Sequence of chain 1.A:
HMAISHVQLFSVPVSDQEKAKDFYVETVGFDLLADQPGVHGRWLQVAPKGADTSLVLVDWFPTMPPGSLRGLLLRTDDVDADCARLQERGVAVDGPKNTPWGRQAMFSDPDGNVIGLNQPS

Binding-site contacts:
Ligand atom CAX contacts residue MET125 of chain 1.A at 3.6 Å (hydrophobic).
Ligand atom CBF contacts residue TRP62 of chain 1.B at 3.4 Å (hydrophobic).
Ligand atom CBG contacts residue TRP120 of chain 1.A at 3.3 Å (hydrophobic).
Ligand atom OAG contacts residue TRP120 of chain 1.A at 3.7 Å.
Ligand atom CBH contacts residue TRP62 of chain 1.B at 3.4 Å (hydrophobic).
Ligand atom OAG contacts residue TRP62 of chain 1.B at 3.5 Å.
Ligand atom CAY contacts residue TRP120 of chain 1.A at 3.5 Å (hydrophobic).
Ligand atom OAH contacts residue GLN27 of chain 1.B at 3.5 Å (h-bond).
Ligand atom CBC contacts residue TRP120 of chain 1.A at 3.6 Å (hydrophobic).
Ligand atom CBI contacts residue TRP62 of chain 1.B at 3.6 Å (hydrophobic).
Ligand atom OAH contacts residue TRP120 of chain 1.A at 3.5 Å.
Ligand atom CAS contacts residue TRP120 of chain 1.A at 3.2 Å (hydrophobic).
Ligand atom CAT contacts residue VAL58 of chain 1.B at 3.6 Å (hydrophobic).
Ligand atom CBG contacts residue TRP62 of chain 1.B at 3.5 Å (hydrophobic).
Ligand atom CBH contacts residue TRP120 of chain 1.A at 3.5 Å (hydrophobic).
Ligand atom OAK contacts residue GLN123 of chain 1.A at 3.4 Å (h-bond).
Ligand atom CBA contacts residue TRP120 of chain 1.A at 3.3 Å (hydrophobic).
Ligand atom CAS contacts residue TRP62 of chain 1.B at 3.3 Å (hydrophobic).
Ligand atom CAQ contacts residue SER30 of chain 1.B at 3.5 Å.
Ligand atom OAE contacts residue LEU92 of chain 1.A at 3.5 Å.
Ligand atom CAQ contacts residue LEU28 of chain 1.B at 3.6 Å (hydrophobic).
Ligand atom CAR contacts residue TRP120 of chain 1.A at 3.4 Å (hydrophobic).
Ligand atom CBL contacts residue GLN123 of chain 1.A at 3.5 Å.
Ligand atom OAG contacts residue GLY57 of chain 1.B at 3.1 Å.
Ligand atom CBD contacts residue TRP120 of chain 1.A at 3.3 Å (hydrophobic).
Ligand atom CBI contacts residue TRP120 of chain 1.A at 3.5 Å (hydrophobic).
Ligand atom OAE contacts residue GLN123 of chain 1.A at 3.2 Å (h-bond).
Ligand atom CAZ contacts residue TRP62 of chain 1.B at 3.5 Å (hydrophobic).
Ligand atom NAU contacts residue GLN123 of chain 1.A at 3.3 Å (h-bond).
Ligand atom OAD contacts residue TRP120 of chain 1.A at 3.5 Å.
Ligand atom CBF contacts residue TRP120 of chain 1.A at 3.4 Å (hydrophobic).
Ligand atom CAZ contacts residue TRP120 of chain 1.A at 3.5 Å (hydrophobic).
Ligand atom CAP contacts residue SER30 of chain 1.B at 3.4 Å.
Ligand atom CBK contacts residue MET125 of chain 1.A at 3.5 Å (hydrophobic).
Ligand atom OAI contacts residue HIS59 of chain 1.B at 2.9 Å (h-bond).
Ligand atom CBE contacts residue TRP120 of chain 1.A at 3.5 Å (hydrophobic).
Ligand atom CBD contacts residue TRP62 of chain 1.B at 3.4 Å (hydrophobic).
Ligand atom CAQ contacts residue GLY90 of chain 1.A at 3.5 Å.
Ligand atom OAG contacts residue VAL58 of chain 1.B at 3.1 Å (h-bond).
Ligand atom OAD contacts residue TRP62 of chain 1.B at 3.2 Å.

A small-molecule ligand and the protein it binds are described below.
Small molecule (SMILES): COC(=O)[C@H](O)[C@@](C)(O)[C@@]12O[C@]13c1cc(O)c4c(c1N[C@H]2C#C/C=C\C#C[C@H]3O)C(=O)c1c(ccc(O)c1O)C4=O

Sequence of chain 1.B:
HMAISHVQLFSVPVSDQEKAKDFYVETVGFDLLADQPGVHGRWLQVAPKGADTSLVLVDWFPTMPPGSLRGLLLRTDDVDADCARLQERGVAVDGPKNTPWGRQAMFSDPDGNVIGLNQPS